Binding-site contacts:
Ligand atom O2 contacts residue ASP67 of chain 1.D at 3.0 Å (salt-bridge).
Ligand atom O5 contacts residue TRP232 of chain 1.D at 3.4 Å.
Ligand atom O3 contacts residue ARG68 of chain 1.D at 4.2 Å.
Ligand atom O4 contacts residue TRP342 of chain 1.D at 4.1 Å.
Ligand atom O6 contacts residue GLU155 of chain 1.D at 4.1 Å.
Ligand atom C2 contacts residue TRP232 of chain 1.D at 4.1 Å (hydrophobic).
Ligand atom C2 contacts residue TRP342 of chain 1.D at 3.9 Å (hydrophobic).
Ligand atom O6 contacts residue TRP342 of chain 1.D at 3.3 Å.
Ligand atom O1 contacts residue ASP16 of chain 1.D at 4.2 Å.
Ligand atom O1 contacts residue LYS17 of chain 1.D at 3.7 Å.
Ligand atom O6 contacts residue PRO156 of chain 1.D at 3.5 Å.
Ligand atom C3 contacts residue TRP64 of chain 1.D at 3.8 Å (hydrophobic).
Ligand atom C2 contacts residue LYS17 of chain 1.D at 4.1 Å.
Ligand atom O3 contacts residue ASP67 of chain 1.D at 2.5 Å (salt-bridge).
Ligand atom O4 contacts residue ARG68 of chain 1.D at 4.1 Å.
Ligand atom C1 contacts residue TRP232 of chain 1.D at 3.7 Å (hydrophobic).
Ligand atom C4 contacts residue TRP342 of chain 1.D at 3.8 Å (hydrophobic).
Ligand atom O2 contacts residue TRP64 of chain 1.D at 3.9 Å.
Ligand atom O4 contacts residue ARG346 of chain 1.D at 3.1 Å (salt-bridge).
Ligand atom C6 contacts residue PRO156 of chain 1.D at 4.2 Å (hydrophobic).
Ligand atom O1 contacts residue ASN14 of chain 1.D at 3.4 Å (h-bond).
Ligand atom C3 contacts residue ASP67 of chain 1.D at 3.5 Å.
Ligand atom C4 contacts residue ARG346 of chain 1.D at 4.1 Å.
Ligand atom C1 contacts residue LYS17 of chain 1.D at 3.9 Å.
Ligand atom O2 contacts residue LYS17 of chain 1.D at 2.9 Å (salt-bridge).
Ligand atom C6 contacts residue GLU155 of chain 1.D at 3.3 Å.
Ligand atom C2 contacts residue ASP67 of chain 1.D at 3.4 Å.
Ligand atom O3 contacts residue TRP342 of chain 1.D at 3.4 Å (h-bond).
Ligand atom C1 contacts residue TYR157 of chain 1.D at 3.9 Å (hydrophobic).
Ligand atom C5 contacts residue TYR157 of chain 1.D at 4.2 Å (hydrophobic).
Ligand atom O6 contacts residue TYR157 of chain 1.D at 3.5 Å.
Ligand atom C6 contacts residue ARG346 of chain 1.D at 3.5 Å.
Ligand atom O6 contacts residue ARG346 of chain 1.D at 3.7 Å.
Ligand atom O2 contacts residue GLU113 of chain 1.D at 2.9 Å (salt-bridge).
Ligand atom C6 contacts residue TYR157 of chain 1.D at 3.8 Å (hydrophobic).
Ligand atom C3 contacts residue TRP342 of chain 1.D at 4.1 Å (hydrophobic).
Ligand atom O3 contacts residue TRP64 of chain 1.D at 4.0 Å.
Ligand atom O4 contacts residue TRP64 of chain 1.D at 4.0 Å.
Ligand atom O5 contacts residue TYR157 of chain 1.D at 3.3 Å.
Ligand atom C2 contacts residue GLU113 of chain 1.D at 3.5 Å.

The protein below binds the small molecule below.
Small molecule (SMILES): OC[C@H]1O[C@H](O[C@H]2[C@H](O)[C@@H](O)[C@@H](O)O[C@@H]2CO)[C@H](O)[C@@H](O)[C@@H]1O

Sequence of chain 1.D:
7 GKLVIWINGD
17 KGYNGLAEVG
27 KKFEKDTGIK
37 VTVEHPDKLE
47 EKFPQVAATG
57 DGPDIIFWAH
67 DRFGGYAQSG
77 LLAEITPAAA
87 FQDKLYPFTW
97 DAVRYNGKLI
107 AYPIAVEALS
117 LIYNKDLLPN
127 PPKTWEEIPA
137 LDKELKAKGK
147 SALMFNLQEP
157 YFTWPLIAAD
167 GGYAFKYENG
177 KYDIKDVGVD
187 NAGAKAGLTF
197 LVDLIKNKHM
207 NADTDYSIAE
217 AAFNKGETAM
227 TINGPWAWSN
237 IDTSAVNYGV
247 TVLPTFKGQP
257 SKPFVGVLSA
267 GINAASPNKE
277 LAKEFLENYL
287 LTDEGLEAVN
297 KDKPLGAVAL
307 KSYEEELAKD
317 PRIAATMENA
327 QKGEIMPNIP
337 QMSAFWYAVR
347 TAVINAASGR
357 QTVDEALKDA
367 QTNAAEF